Sequence of chain 1.G:
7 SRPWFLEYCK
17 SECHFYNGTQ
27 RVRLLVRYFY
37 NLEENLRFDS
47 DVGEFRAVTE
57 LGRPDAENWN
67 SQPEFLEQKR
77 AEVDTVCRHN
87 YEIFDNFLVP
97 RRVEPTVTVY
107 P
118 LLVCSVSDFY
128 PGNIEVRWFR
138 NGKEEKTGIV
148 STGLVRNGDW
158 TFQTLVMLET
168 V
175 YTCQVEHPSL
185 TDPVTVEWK

Sequence of chain 1.F:
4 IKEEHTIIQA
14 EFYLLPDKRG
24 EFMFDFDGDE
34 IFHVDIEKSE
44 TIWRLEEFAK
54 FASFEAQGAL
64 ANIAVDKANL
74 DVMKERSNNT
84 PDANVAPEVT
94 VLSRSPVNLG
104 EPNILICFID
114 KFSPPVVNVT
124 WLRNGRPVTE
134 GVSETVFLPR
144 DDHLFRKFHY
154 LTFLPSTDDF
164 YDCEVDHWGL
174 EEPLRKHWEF

Sequence of chain 1.J:
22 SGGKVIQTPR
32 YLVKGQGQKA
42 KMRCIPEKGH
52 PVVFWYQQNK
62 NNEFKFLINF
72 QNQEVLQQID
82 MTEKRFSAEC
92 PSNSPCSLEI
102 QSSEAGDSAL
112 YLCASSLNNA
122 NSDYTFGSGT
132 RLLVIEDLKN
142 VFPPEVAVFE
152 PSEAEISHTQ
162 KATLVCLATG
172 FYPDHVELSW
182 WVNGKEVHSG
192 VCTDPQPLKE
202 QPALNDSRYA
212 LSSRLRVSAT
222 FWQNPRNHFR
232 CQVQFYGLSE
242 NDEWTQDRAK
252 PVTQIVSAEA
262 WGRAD

Sequence of chain 1.I:
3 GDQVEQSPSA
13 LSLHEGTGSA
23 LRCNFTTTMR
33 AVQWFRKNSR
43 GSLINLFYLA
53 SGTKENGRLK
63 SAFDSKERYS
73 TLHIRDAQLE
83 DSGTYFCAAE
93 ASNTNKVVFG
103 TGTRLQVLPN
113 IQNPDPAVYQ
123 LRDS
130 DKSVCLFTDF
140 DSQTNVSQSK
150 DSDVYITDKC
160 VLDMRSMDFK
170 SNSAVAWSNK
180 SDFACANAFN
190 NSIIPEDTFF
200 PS

A protein and the small-molecule ligand that binds it are described below.
Small molecule (SMILES): CC(C)C[C@H](NC(=O)[C@H](Cc1ccccc1)NC(=O)[C@H](Cc1ccccc1)NC(=O)[C@H](C)NC(=O)[C@@H](NC(=O)CNC(=O)[C@H](CC(N)=O)NC(=O)[C@H](C)N)C(C)C)C(=O)N[C@H](C(=O)N1CCC[C@H]1C(=O)N[C@@H](Cc1ccccc1)C(=O)N[C@@H](CCCCN)C(=O)N[C@@H](C)C=O)[C@@H](C)O

Binding-site contacts:
Ligand atom N contacts residue GLN12 of chain 1.F at 2.8 Å (h-bond).
Ligand atom CB contacts residue SER56 of chain 1.F at 3.4 Å.
Ligand atom N contacts residue ASN72 of chain 1.F at 2.7 Å (h-bond).
Ligand atom O contacts residue ASN120 of chain 1.J at 3.2 Å (h-bond).
Ligand atom N contacts residue SER56 of chain 1.F at 2.9 Å (h-bond).
Ligand atom CA contacts residue SER56 of chain 1.F at 3.2 Å.
Ligand atom N contacts residue ASN120 of chain 1.J at 2.8 Å (h-bond).
Ligand atom O contacts residue ASN95 of chain 1.I at 3.3 Å.
Ligand atom O contacts residue ASN86 of chain 1.G at 2.8 Å (h-bond).
Ligand atom CD2 contacts residue GLN72 of chain 1.J at 3.2 Å.
Ligand atom CE1 contacts residue GLN72 of chain 1.J at 3.1 Å.
Ligand atom CB contacts residue ASN72 of chain 1.F at 3.4 Å.
Ligand atom CB contacts residue GLU14 of chain 1.F at 3.3 Å.
Ligand atom CD2 contacts residue GLU78 of chain 1.G at 2.9 Å.
Ligand atom O contacts residue ASN65 of chain 1.F at 3.1 Å (h-bond).
Ligand atom CE2 contacts residue GLN72 of chain 1.J at 3.3 Å.
Ligand atom NZ contacts residue ASP61 of chain 1.G at 2.7 Å (salt-bridge).
Ligand atom O contacts residue HIS85 of chain 1.G at 3.2 Å (h-bond).
Ligand atom OD1 contacts residue PHE54 of chain 1.F at 2.9 Å (h-bond).
Ligand atom CA contacts residue ASN120 of chain 1.J at 3.4 Å.
Ligand atom CD1 contacts residue GLN72 of chain 1.J at 3.0 Å.
Ligand atom CB contacts residue ASN119 of chain 1.J at 3.3 Å.
Ligand atom CE contacts residue GLU13 of chain 1.G at 3.2 Å.
Ligand atom CD1 contacts residue GLN12 of chain 1.F at 3.1 Å.
Ligand atom O contacts residue PHE27 of chain 1.F at 3.4 Å.
Ligand atom CA contacts residue ASN86 of chain 1.G at 3.4 Å.
Ligand atom CG2 contacts residue PHE57 of chain 1.F at 3.4 Å (hydrophobic).
Ligand atom O contacts residue ARG32 of chain 1.I at 2.9 Å (salt-bridge).
Ligand atom N contacts residue ASN86 of chain 1.G at 2.6 Å (h-bond).
Ligand atom CB contacts residue SER94 of chain 1.I at 3.2 Å.
Ligand atom CG contacts residue GLN72 of chain 1.J at 3.1 Å.
Ligand atom CD contacts residue TYR34 of chain 1.G at 3.4 Å (hydrophobic).
Ligand atom CG contacts residue TRP65 of chain 1.G at 3.4 Å (hydrophobic).
Ligand atom CG2 contacts residue GLU14 of chain 1.F at 3.3 Å.
Ligand atom O contacts residue GLN12 of chain 1.F at 3.4 Å (h-bond).
Ligand atom CZ contacts residue GLN72 of chain 1.J at 3.2 Å.
Ligand atom CG2 contacts residue ASN65 of chain 1.F at 3.3 Å.
Ligand atom CD1 contacts residue ASN120 of chain 1.J at 3.3 Å.
Ligand atom O contacts residue ASN72 of chain 1.F at 3.2 Å (h-bond).
Ligand atom CE2 contacts residue GLU78 of chain 1.G at 3.3 Å.